Sequence of chain 1.B:
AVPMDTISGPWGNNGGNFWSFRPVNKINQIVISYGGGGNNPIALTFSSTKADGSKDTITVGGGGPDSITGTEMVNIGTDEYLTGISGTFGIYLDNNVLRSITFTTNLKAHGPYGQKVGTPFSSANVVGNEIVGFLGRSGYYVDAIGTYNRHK

A small-molecule ligand and the protein it binds are described below.
Small molecule (SMILES): CC(=O)N[C@@H]1[C@@H](O)[C@H](O[C@@H]2O[C@H](CO)[C@@H](O[C@@H]3O[C@H](CO[C@H]4O[C@H](CO)[C@@H](O)[C@H](O)[C@@H]4O[C@@H]4O[C@H](CO)[C@@H](O)[C@H](O)[C@H]4NC(C)=O)[C@@H](O)[C@H](O[C@H]4O[C@H](CO)[C@@H](O)[C@H](O)[C@@H]4O[C@@H]4O[C@H](CO)[C@@H](O[C@@H]5O[C@H](CO)[C@H](O)[C@H](O)[C@H]5O)[C@H](O)[C@H]4NC(C)=O)[C@@H]3O)[C@H](O)[C@H]2NC(C)=O)[C@@H](CO)O[C@H]1O

Sequence of chain 1.A:
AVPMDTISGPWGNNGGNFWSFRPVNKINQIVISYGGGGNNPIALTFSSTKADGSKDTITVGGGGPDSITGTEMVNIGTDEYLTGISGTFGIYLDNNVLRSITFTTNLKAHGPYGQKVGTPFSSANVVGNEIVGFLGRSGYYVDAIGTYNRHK

Binding-site contacts:
Ligand atom N2 contacts residue ASP95 of chain 1.A at 2.9 Å (salt-bridge).
Ligand atom C4 contacts residue ASN18 of chain 1.A at 3.4 Å.
Ligand atom C6 contacts residue TYR142 of chain 1.A at 3.3 Å (hydrophobic).
Ligand atom O6 contacts residue TYR141 of chain 1.A at 3.0 Å (h-bond).
Ligand atom O4 contacts residue GLY17 of chain 1.A at 3.5 Å (h-bond).
Ligand atom O5 contacts residue GLY17 of chain 1.A at 3.5 Å.
Ligand atom C5 contacts residue BEZ1 of chain 1.H at 3.5 Å.
Ligand atom C6 contacts residue ASP144 of chain 1.A at 3.4 Å.
Ligand atom O6 contacts residue ASP144 of chain 1.A at 2.8 Å (salt-bridge).
Ligand atom O4 contacts residue ASN96 of chain 1.A at 3.0 Å (h-bond).
Ligand atom C8 contacts residue BEZ1 of chain 1.H at 3.6 Å.
Ligand atom O3 contacts residue GLY17 of chain 1.A at 2.9 Å (h-bond).
Ligand atom O6 contacts residue BEZ1 of chain 1.H at 3.2 Å.
Ligand atom O5 contacts residue TYR141 of chain 1.A at 3.0 Å (h-bond).
Ligand atom O6 contacts residue TYR141 of chain 1.A at 3.3 Å.
Ligand atom C5 contacts residue LEU94 of chain 1.A at 3.4 Å (hydrophobic).
Ligand atom C4 contacts residue ASP144 of chain 1.A at 3.4 Å.
Ligand atom O7 contacts residue ASN18 of chain 1.A at 3.2 Å (h-bond).
Ligand atom C5 contacts residue ASN96 of chain 1.A at 3.5 Å.
Ligand atom C6 contacts residue BEZ1 of chain 1.H at 3.6 Å.
Ligand atom C5 contacts residue ARG151 of chain 1.B at 3.5 Å.
Ligand atom O6 contacts residue ASN18 of chain 1.A at 3.5 Å (h-bond).
Ligand atom C3 contacts residue LEU94 of chain 1.A at 3.6 Å (hydrophobic).
Ligand atom O5 contacts residue ASN18 of chain 1.A at 3.4 Å (h-bond).
Ligand atom C4 contacts residue GLY17 of chain 1.A at 3.6 Å.
Ligand atom O7 contacts residue GLY140 of chain 1.A at 3.2 Å.
Ligand atom O6 contacts residue ASP95 of chain 1.A at 3.3 Å (salt-bridge).
Ligand atom O6 contacts residue GLY140 of chain 1.A at 3.1 Å (h-bond).
Ligand atom C8 contacts residue GLY64 of chain 1.A at 3.4 Å.
Ligand atom O4 contacts residue EDO1 of chain 1.G at 2.9 Å.
Ligand atom O6 contacts residue BEZ1 of chain 1.H at 2.8 Å (h-bond).
Ligand atom C8 contacts residue ASP95 of chain 1.A at 3.4 Å.
Ligand atom O2 contacts residue ASN96 of chain 1.A at 2.6 Å (h-bond).
Ligand atom O3 contacts residue ASN18 of chain 1.A at 3.0 Å (h-bond).
Ligand atom O6 contacts residue TYR142 of chain 1.A at 2.9 Å (h-bond).
Ligand atom C6 contacts residue BEZ1 of chain 1.H at 3.4 Å.
Ligand atom C5 contacts residue ASN18 of chain 1.A at 3.5 Å.
Ligand atom C1 contacts residue ASN18 of chain 1.A at 3.3 Å.
Ligand atom C2 contacts residue ASN96 of chain 1.A at 3.3 Å.
Ligand atom O4 contacts residue ASP144 of chain 1.A at 2.6 Å (salt-bridge).